Sequence of chain 1.D:
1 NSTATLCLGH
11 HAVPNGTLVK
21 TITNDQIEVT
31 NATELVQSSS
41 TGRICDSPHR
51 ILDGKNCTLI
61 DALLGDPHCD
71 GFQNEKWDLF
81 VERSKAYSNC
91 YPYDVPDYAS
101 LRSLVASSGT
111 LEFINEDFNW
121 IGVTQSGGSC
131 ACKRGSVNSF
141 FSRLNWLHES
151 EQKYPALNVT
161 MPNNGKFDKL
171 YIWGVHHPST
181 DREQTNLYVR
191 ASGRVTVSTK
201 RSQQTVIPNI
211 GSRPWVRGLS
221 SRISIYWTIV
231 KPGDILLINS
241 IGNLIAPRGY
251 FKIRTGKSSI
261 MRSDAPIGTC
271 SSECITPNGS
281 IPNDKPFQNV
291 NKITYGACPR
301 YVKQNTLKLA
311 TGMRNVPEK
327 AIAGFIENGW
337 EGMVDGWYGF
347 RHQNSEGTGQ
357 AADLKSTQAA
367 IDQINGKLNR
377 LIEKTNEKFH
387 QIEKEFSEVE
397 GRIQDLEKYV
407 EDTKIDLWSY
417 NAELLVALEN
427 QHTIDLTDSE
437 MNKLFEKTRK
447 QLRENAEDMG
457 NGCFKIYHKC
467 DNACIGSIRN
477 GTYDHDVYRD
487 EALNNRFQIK

The small molecule below binds the protein below.
Small molecule (SMILES): CC(=O)N[C@@H]1[C@@H](O)[C@H](O)[C@@H](CO)O[C@H]1O

Binding-site contacts:
Ligand atom O7 contacts residue ASN56 of chain 1.D at 4.2 Å.
Ligand atom O5 contacts residue TYR87 of chain 1.D at 3.3 Å (h-bond).
Ligand atom O5 contacts residue ASN56 of chain 1.D at 2.3 Å (h-bond).
Ligand atom C5 contacts residue TYR87 of chain 1.D at 4.4 Å (hydrophobic).
Ligand atom C4 contacts residue ASN56 of chain 1.D at 4.3 Å.
Ligand atom C8 contacts residue LYS55 of chain 1.D at 3.3 Å.
Ligand atom C1 contacts residue TYR87 of chain 1.D at 4.2 Å (hydrophobic).
Ligand atom O6 contacts residue TYR87 of chain 1.D at 3.8 Å.
Ligand atom N2 contacts residue ASN56 of chain 1.D at 3.1 Å (h-bond).
Ligand atom C1 contacts residue ASN56 of chain 1.D at 1.4 Å.
Ligand atom C5 contacts residue ASN56 of chain 1.D at 3.6 Å.
Ligand atom C7 contacts residue ASN56 of chain 1.D at 3.9 Å.
Ligand atom C6 contacts residue TYR87 of chain 1.D at 4.2 Å (hydrophobic).
Ligand atom C3 contacts residue ASN56 of chain 1.D at 3.9 Å.
Ligand atom C2 contacts residue ASN56 of chain 1.D at 2.6 Å.